The protein below binds the small molecule below.
Small molecule (SMILES): CC(C)(C#Cc1ccc(-c2ccc(Cl)c3c(NS(C)(=O)=O)nn(CC(F)(F)F)c23)c([C@H](Cc2cc(F)cc(F)c2)NC(=O)Cn2nc(C(F)(F)F)c3c2C(F)(F)[C@@H]2C[C@H]32)n1)S(C)(=O)=O

Sequence of chain 1.C:
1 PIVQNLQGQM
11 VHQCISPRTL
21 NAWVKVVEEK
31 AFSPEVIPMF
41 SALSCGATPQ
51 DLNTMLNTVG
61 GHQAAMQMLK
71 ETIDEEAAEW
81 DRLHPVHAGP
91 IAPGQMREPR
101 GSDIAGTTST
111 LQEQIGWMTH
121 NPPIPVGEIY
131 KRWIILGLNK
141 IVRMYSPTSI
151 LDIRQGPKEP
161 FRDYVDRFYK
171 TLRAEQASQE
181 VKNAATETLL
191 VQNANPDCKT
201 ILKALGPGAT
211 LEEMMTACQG

Binding-site contacts:
Ligand atom C44 contacts residue ASN57 of chain 6.C at 3.4 Å.
Ligand atom CL47 contacts residue ILE73 of chain 6.C at 3.5 Å.
Ligand atom O51 contacts residue ASN183 of chain 1.C at 3.3 Å (h-bond).
Ligand atom F26 contacts residue LYS70 of chain 6.C at 3.2 Å.
Ligand atom C12 contacts residue TYR130 of chain 6.C at 3.2 Å (hydrophobic).
Ligand atom C36 contacts residue GLN67 of chain 6.C at 3.3 Å.
Ligand atom O51 contacts residue GLN179 of chain 1.C at 3.4 Å.
Ligand atom O57 contacts residue PRO38 of chain 1.C at 3.5 Å.
Ligand atom O59 contacts residue SER41 of chain 1.C at 3.2 Å (h-bond).
Ligand atom C18 contacts residue GLN179 of chain 1.C at 3.3 Å.
Ligand atom C07 contacts residue THR107 of chain 6.C at 3.5 Å.
Ligand atom C58 contacts residue THR54 of chain 6.C at 3.4 Å.
Ligand atom F53 contacts residue GLN179 of chain 1.C at 3.4 Å.
Ligand atom O29 contacts residue LYS70 of chain 6.C at 3.2 Å (salt-bridge).
Ligand atom O57 contacts residue ASN57 of chain 6.C at 3.1 Å (h-bond).
Ligand atom F64 contacts residue LEU172 of chain 1.C at 3.4 Å.
Ligand atom C58 contacts residue GLN50 of chain 6.C at 3.5 Å.
Ligand atom F42 contacts residue LYS70 of chain 6.C at 3.1 Å.
Ligand atom F62 contacts residue GLN179 of chain 1.C at 3.4 Å.
Ligand atom F27 contacts residue MET66 of chain 6.C at 2.7 Å.
Ligand atom F26 contacts residue LEU69 of chain 6.C at 3.2 Å.
Ligand atom C39 contacts residue GLN63 of chain 6.C at 3.3 Å.
Ligand atom C11 contacts residue TYR130 of chain 6.C at 3.4 Å (hydrophobic).
Ligand atom C04 contacts residue THR107 of chain 6.C at 3.5 Å.
Ligand atom O57 contacts residue THR54 of chain 6.C at 3.5 Å.
Ligand atom N43 contacts residue ASN57 of chain 6.C at 2.8 Å (h-bond).
Ligand atom N06 contacts residue ASN57 of chain 6.C at 3.1 Å (h-bond).
Ligand atom C35 contacts residue LYS70 of chain 6.C at 3.5 Å.
Ligand atom C49 contacts residue ASP74 of chain 6.C at 3.4 Å.
Ligand atom F64 contacts residue ARG173 of chain 1.C at 3.5 Å.
Ligand atom C23 contacts residue MET66 of chain 6.C at 3.1 Å (hydrophobic).
Ligand atom F53 contacts residue LYS182 of chain 1.C at 2.8 Å.
Ligand atom C31 contacts residue LYS70 of chain 6.C at 3.5 Å.
Ligand atom C19 contacts residue ASN57 of chain 6.C at 3.5 Å.
Ligand atom C08 contacts residue THR107 of chain 6.C at 3.6 Å.
Ligand atom F26 contacts residue ILE73 of chain 6.C at 2.9 Å.
Ligand atom C45 contacts residue ASN57 of chain 6.C at 3.5 Å.
Ligand atom CL47 contacts residue ASP74 of chain 6.C at 2.7 Å.
Ligand atom F63 contacts residue THR107 of chain 6.C at 2.8 Å.
Ligand atom CL47 contacts residue LYS70 of chain 6.C at 3.1 Å.

Sequence of chain 6.C:
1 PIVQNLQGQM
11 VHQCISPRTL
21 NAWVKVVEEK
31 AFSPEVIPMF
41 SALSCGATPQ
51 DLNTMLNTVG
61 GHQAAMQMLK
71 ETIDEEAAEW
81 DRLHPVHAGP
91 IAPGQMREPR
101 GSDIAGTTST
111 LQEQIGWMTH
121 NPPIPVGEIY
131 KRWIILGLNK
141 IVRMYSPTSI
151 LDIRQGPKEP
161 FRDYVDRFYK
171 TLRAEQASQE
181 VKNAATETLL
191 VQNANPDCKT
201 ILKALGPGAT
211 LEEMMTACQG